Binding-site contacts:
Ligand atom C18 contacts residue ALA53 of chain 1.A at 3.8 Å (hydrophobic).
Ligand atom C07 contacts residue MET124 of chain 1.A at 3.6 Å (hydrophobic).
Ligand atom C08 contacts residue LEU49 of chain 1.A at 3.9 Å (hydrophobic).
Ligand atom C19 contacts residue LEU228 of chain 1.A at 3.5 Å (hydrophobic).
Ligand atom C05 contacts residue ILE127 of chain 1.A at 4.0 Å (hydrophobic).
Ligand atom C01 contacts residue MET124 of chain 1.A at 3.7 Å (hydrophobic).
Ligand atom C02 contacts residue LEU228 of chain 1.A at 3.8 Å (hydrophobic).
Ligand atom C22 contacts residue LEU49 of chain 1.A at 3.8 Å (hydrophobic).
Ligand atom C01 contacts residue LEU228 of chain 1.A at 4.1 Å (hydrophobic).
Ligand atom C07 contacts residue LEU49 of chain 1.A at 4.0 Å (hydrophobic).
Ligand atom C01 contacts residue MET46 of chain 1.A at 4.0 Å (hydrophobic).
Ligand atom O01 contacts residue GLU56 of chain 1.A at 2.5 Å (salt-bridge).
Ligand atom C04 contacts residue MET91 of chain 1.A at 3.9 Å (hydrophobic).
Ligand atom C19 contacts residue TRP86 of chain 1.A at 4.2 Å (hydrophobic).
Ligand atom C06 contacts residue ILE127 of chain 1.A at 3.8 Å (hydrophobic).
Ligand atom C20 contacts residue LEU228 of chain 1.A at 3.7 Å (hydrophobic).
Ligand atom C21 contacts residue ALA53 of chain 1.A at 4.2 Å (hydrophobic).
Ligand atom C08 contacts residue MET124 of chain 1.A at 4.2 Å (hydrophobic).
Ligand atom C13 contacts residue LEU49 of chain 1.A at 4.0 Å (hydrophobic).
Ligand atom C21 contacts residue LEU228 of chain 1.A at 3.9 Å (hydrophobic).
Ligand atom C06 contacts residue LEU131 of chain 1.A at 3.9 Å (hydrophobic).
Ligand atom C11 contacts residue ALA53 of chain 1.A at 4.1 Å (hydrophobic).
Ligand atom C21 contacts residue THR50 of chain 1.A at 3.5 Å.
Ligand atom C05 contacts residue LEU131 of chain 1.A at 3.8 Å (hydrophobic).
Ligand atom O01 contacts residue ARG97 of chain 1.A at 3.4 Å (salt-bridge).
Ligand atom C20 contacts residue ALA53 of chain 1.A at 3.9 Å (hydrophobic).
Ligand atom O01 contacts residue LEU90 of chain 1.A at 4.0 Å.
Ligand atom C19 contacts residue ALA53 of chain 1.A at 3.7 Å (hydrophobic).
Ligand atom C21 contacts residue LEU49 of chain 1.A at 3.9 Å (hydrophobic).
Ligand atom C20 contacts residue THR50 of chain 1.A at 3.9 Å.
Ligand atom C13 contacts residue ALA53 of chain 1.A at 3.5 Å (hydrophobic).
Ligand atom C14 contacts residue ALA53 of chain 1.A at 3.8 Å (hydrophobic).
Ligand atom C05 contacts residue MET91 of chain 1.A at 3.7 Å (hydrophobic).
Ligand atom C20 contacts residue LEU243 of chain 1.A at 3.6 Å (hydrophobic).
Ligand atom C15 contacts residue GLU56 of chain 1.A at 3.3 Å.
Ligand atom C19 contacts residue LEU243 of chain 1.A at 4.1 Å (hydrophobic).
Ligand atom C03 contacts residue MET91 of chain 1.A at 3.9 Å (hydrophobic).
Ligand atom C16 contacts residue LEU90 of chain 1.A at 3.9 Å (hydrophobic).
Ligand atom C14 contacts residue GLU56 of chain 1.A at 3.4 Å.
Ligand atom C18 contacts residue LEU228 of chain 1.A at 4.0 Å (hydrophobic).

Sequence of chain 1.A:
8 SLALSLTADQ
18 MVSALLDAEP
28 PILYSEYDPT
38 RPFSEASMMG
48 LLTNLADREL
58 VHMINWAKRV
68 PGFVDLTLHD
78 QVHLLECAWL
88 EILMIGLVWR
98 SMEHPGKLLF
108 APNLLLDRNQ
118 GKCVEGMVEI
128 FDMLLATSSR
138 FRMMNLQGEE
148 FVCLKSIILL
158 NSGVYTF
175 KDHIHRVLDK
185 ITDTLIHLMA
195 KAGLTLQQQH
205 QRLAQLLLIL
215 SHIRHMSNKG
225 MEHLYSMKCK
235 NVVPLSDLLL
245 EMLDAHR

This protein binds this small molecule.
Small molecule (SMILES): CCOC(=O)C=Cc1ccc(C(=C2C3CCCC2CCC3)c2ccc(O)cc2)cc1